Binding-site contacts:
Ligand atom N8 contacts residue ALA92 of chain 1.A at 3.0 Å (h-bond).
Ligand atom N11 contacts residue PHE300 of chain 1.A at 3.7 Å.
Ligand atom C3 contacts residue GLU90 of chain 1.A at 3.7 Å.
Ligand atom C7 contacts residue ALA92 of chain 1.A at 3.9 Å (hydrophobic).
Ligand atom C3 contacts residue THR73 of chain 1.A at 3.6 Å.
Ligand atom C9 contacts residue MET143 of chain 1.A at 3.3 Å (hydrophobic).
Ligand atom C9 contacts residue PHE300 of chain 1.A at 3.8 Å (hydrophobic).
Ligand atom N5 contacts residue GLU90 of chain 1.A at 2.8 Å (salt-bridge).
Ligand atom N8 contacts residue ALA39 of chain 1.A at 3.7 Å.
Ligand atom N5 contacts residue ALA39 of chain 1.A at 3.6 Å.
Ligand atom C12 contacts residue MET143 of chain 1.A at 3.6 Å (hydrophobic).
Ligand atom C24 contacts residue GLU140 of chain 1.A at 3.2 Å.
Ligand atom C18 contacts residue GLU96 of chain 1.A at 4.0 Å.
Ligand atom C15 contacts residue LEU18 of chain 1.A at 3.9 Å (hydrophobic).
Ligand atom C21 contacts residue MET143 of chain 1.A at 3.6 Å (hydrophobic).
Ligand atom N8 contacts residue TYR91 of chain 1.A at 3.9 Å.
Ligand atom C7 contacts residue GLU90 of chain 1.A at 3.7 Å.
Ligand atom C7 contacts residue ALA39 of chain 1.A at 3.4 Å (hydrophobic).
Ligand atom CL1 contacts residue MET89 of chain 1.A at 3.1 Å.
Ligand atom C27 contacts residue ASP154 of chain 1.A at 3.6 Å.
Ligand atom C12 contacts residue VAL26 of chain 1.A at 3.9 Å (hydrophobic).
Ligand atom C2 contacts residue MET89 of chain 1.A at 3.7 Å (hydrophobic).
Ligand atom N26 contacts residue THR153 of chain 1.A at 3.4 Å (h-bond).
Ligand atom C24 contacts residue GLU96 of chain 1.A at 3.5 Å.
Ligand atom CL1 contacts residue LYS41 of chain 1.A at 3.9 Å.
Ligand atom C24 contacts residue ASP154 of chain 1.A at 3.5 Å.
Ligand atom N26 contacts residue ASP154 of chain 1.A at 2.6 Å (salt-bridge).
Ligand atom C18 contacts residue MET143 of chain 1.A at 3.8 Å (hydrophobic).
Ligand atom N22 contacts residue GLU96 of chain 1.A at 2.6 Å (salt-bridge).
Ligand atom C24 contacts residue ASN141 of chain 1.A at 3.4 Å.
Ligand atom C21 contacts residue GLU96 of chain 1.A at 3.5 Å.
Ligand atom C13 contacts residue ALA39 of chain 1.A at 3.8 Å (hydrophobic).
Ligand atom C3 contacts residue MET89 of chain 1.A at 3.6 Å (hydrophobic).
Ligand atom N22 contacts residue GLU140 of chain 1.A at 3.4 Å (salt-bridge).
Ligand atom N11 contacts residue MET143 of chain 1.A at 3.2 Å.
Ligand atom C15 contacts residue VAL26 of chain 1.A at 3.9 Å (hydrophobic).
Ligand atom C27 contacts residue MET143 of chain 1.A at 3.8 Å (hydrophobic).
Ligand atom C9 contacts residue ALA92 of chain 1.A at 3.7 Å (hydrophobic).
Ligand atom N26 contacts residue ASN141 of chain 1.A at 4.0 Å.
Ligand atom N14 contacts residue VAL26 of chain 1.A at 3.6 Å.

Sequence of chain 1.B:
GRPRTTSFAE

A small-molecule ligand and the protein it binds are described below.
Small molecule (SMILES): Clc1c[nH]c2ncnc(N3CCc4[nH]cnc4C3)c12

Sequence of chain 1.A:
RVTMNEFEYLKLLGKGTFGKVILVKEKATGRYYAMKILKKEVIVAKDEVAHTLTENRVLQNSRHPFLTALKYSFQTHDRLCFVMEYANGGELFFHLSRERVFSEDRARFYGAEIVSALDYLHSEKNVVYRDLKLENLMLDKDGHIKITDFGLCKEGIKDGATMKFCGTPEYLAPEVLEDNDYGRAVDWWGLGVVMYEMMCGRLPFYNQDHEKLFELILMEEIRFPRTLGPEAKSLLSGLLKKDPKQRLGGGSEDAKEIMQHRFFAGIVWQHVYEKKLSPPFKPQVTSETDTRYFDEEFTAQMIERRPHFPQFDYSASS